Sequence of chain 1.C:
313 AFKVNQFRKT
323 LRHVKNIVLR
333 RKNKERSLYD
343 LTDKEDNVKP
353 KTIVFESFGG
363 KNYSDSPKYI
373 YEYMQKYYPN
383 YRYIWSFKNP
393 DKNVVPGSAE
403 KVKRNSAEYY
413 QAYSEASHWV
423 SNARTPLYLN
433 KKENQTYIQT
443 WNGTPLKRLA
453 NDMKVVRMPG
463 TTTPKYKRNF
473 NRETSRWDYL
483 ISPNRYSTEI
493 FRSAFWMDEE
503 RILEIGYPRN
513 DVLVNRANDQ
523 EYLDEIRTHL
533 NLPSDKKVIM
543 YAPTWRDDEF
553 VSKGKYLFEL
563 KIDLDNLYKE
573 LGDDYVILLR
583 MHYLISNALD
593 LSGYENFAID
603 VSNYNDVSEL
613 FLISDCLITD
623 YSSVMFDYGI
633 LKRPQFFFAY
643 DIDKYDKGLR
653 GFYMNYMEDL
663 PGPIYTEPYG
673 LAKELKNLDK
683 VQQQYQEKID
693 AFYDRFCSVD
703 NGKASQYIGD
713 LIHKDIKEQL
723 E

Sequence of chain 1.D:
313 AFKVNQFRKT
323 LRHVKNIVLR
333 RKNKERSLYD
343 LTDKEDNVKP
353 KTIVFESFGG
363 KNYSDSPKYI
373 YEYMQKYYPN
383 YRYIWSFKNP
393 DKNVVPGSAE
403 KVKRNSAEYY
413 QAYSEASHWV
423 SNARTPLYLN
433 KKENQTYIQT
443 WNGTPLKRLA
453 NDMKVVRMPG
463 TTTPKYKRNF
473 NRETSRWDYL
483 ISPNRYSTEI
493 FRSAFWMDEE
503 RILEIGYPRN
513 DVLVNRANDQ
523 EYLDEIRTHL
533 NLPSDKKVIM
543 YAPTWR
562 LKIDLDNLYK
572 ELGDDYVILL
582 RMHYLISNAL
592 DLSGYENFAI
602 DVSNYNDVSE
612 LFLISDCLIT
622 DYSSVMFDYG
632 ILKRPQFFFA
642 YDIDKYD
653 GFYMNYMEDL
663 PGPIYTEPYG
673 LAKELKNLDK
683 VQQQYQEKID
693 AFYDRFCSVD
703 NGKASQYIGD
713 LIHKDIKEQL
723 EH

Binding-site contacts:
Ligand atom O16 contacts residue ARG324 of chain 1.C at 4.1 Å.
Ligand atom O19 contacts residue LYS327 of chain 1.C at 3.4 Å.
Ligand atom C9 contacts residue LYS327 of chain 1.C at 3.9 Å.
Ligand atom O14 contacts residue ARG324 of chain 1.C at 2.9 Å (salt-bridge).
Ligand atom C11 contacts residue LYS327 of chain 1.C at 3.4 Å.
Ligand atom N8 contacts residue LYS327 of chain 1.C at 3.6 Å (salt-bridge).
Ligand atom N3 contacts residue ARG324 of chain 1.D at 3.6 Å.
Ligand atom C7 contacts residue LYS327 of chain 1.D at 3.5 Å.
Ligand atom O20 contacts residue LEU323 of chain 1.D at 4.0 Å.
Ligand atom O16 contacts residue SO41 of chain 1.FA at 3.7 Å.
Ligand atom C6 contacts residue SO41 of chain 1.FA at 4.2 Å.
Ligand atom C1 contacts residue ARG324 of chain 1.D at 3.0 Å.
Ligand atom C7 contacts residue SO41 of chain 1.FA at 4.0 Å.
Ligand atom C12 contacts residue LYS327 of chain 1.C at 3.4 Å.
Ligand atom O16 contacts residue ARG320 of chain 1.C at 3.5 Å (salt-bridge).
Ligand atom O17 contacts residue SO41 of chain 1.Y at 3.1 Å (h-bond).
Ligand atom C2 contacts residue ARG324 of chain 1.D at 3.3 Å.
Ligand atom O15 contacts residue LYS327 of chain 1.D at 3.9 Å.
Ligand atom C12 contacts residue ARG324 of chain 1.C at 3.7 Å.
Ligand atom O20 contacts residue LYS327 of chain 1.D at 3.5 Å.
Ligand atom O18 contacts residue SO41 of chain 1.Y at 3.3 Å (h-bond).
Ligand atom O16 contacts residue LYS327 of chain 1.D at 3.7 Å.
Ligand atom O15 contacts residue ARG324 of chain 1.C at 3.0 Å (salt-bridge).
Ligand atom O15 contacts residue SO41 of chain 1.FA at 2.5 Å (h-bond).
Ligand atom C10 contacts residue SO41 of chain 1.FA at 3.2 Å.
Ligand atom O13 contacts residue LYS327 of chain 1.C at 2.6 Å (salt-bridge).
Ligand atom O20 contacts residue ARG324 of chain 1.D at 4.0 Å.
Ligand atom C9 contacts residue ARG324 of chain 1.C at 3.6 Å.
Ligand atom C10 contacts residue ARG324 of chain 1.C at 3.7 Å.
Ligand atom O18 contacts residue ARG324 of chain 1.D at 2.7 Å (salt-bridge).
Ligand atom C5 contacts residue LEU323 of chain 1.D at 4.2 Å (hydrophobic).
Ligand atom C4 contacts residue ARG324 of chain 1.D at 4.1 Å.
Ligand atom O13 contacts residue ARG324 of chain 1.C at 3.8 Å.
Ligand atom O17 contacts residue ARG324 of chain 1.D at 3.5 Å (salt-bridge).
Ligand atom O19 contacts residue LEU323 of chain 1.D at 4.0 Å.
Ligand atom C6 contacts residue LYS327 of chain 1.D at 2.8 Å.
Ligand atom O17 contacts residue LYS327 of chain 1.C at 4.0 Å.
Ligand atom N3 contacts residue LYS327 of chain 1.D at 3.8 Å.
Ligand atom C1 contacts residue SO41 of chain 1.Y at 3.7 Å.
Ligand atom C10 contacts residue LYS327 of chain 1.D at 4.0 Å.

A protein and the small-molecule ligand that binds it are described below.
Small molecule (SMILES): O=C(O)CN(CCN(CC(=O)O)CC(=O)O)CC(=O)O